This small molecule binds to this protein.
Small molecule (SMILES): CC(=O)N[C@@H]1[C@@H](O)[C@H](O)[C@@H](CO)O[C@H]1O

Sequence of chain 1.Z:
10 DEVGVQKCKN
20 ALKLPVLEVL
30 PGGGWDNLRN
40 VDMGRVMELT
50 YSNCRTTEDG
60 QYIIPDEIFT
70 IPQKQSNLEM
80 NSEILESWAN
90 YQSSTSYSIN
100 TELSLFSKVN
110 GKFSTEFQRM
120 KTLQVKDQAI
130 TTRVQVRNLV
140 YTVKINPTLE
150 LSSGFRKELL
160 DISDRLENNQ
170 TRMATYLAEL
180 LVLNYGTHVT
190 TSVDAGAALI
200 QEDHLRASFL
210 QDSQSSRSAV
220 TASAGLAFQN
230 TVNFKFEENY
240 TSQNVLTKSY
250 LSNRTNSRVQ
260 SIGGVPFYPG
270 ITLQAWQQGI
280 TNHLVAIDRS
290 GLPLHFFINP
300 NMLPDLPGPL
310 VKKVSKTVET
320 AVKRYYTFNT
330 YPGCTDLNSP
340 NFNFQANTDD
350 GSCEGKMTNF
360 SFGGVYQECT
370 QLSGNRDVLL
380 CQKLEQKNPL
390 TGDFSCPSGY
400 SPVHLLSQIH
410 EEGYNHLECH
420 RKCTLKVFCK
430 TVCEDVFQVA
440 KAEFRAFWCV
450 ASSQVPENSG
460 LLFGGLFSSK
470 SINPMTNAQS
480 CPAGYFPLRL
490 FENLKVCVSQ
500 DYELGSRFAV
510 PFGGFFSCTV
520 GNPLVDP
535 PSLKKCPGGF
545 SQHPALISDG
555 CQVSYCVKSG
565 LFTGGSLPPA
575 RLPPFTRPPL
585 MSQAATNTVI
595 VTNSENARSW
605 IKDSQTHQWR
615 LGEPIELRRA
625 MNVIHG

Sequence of chain 1.Y:
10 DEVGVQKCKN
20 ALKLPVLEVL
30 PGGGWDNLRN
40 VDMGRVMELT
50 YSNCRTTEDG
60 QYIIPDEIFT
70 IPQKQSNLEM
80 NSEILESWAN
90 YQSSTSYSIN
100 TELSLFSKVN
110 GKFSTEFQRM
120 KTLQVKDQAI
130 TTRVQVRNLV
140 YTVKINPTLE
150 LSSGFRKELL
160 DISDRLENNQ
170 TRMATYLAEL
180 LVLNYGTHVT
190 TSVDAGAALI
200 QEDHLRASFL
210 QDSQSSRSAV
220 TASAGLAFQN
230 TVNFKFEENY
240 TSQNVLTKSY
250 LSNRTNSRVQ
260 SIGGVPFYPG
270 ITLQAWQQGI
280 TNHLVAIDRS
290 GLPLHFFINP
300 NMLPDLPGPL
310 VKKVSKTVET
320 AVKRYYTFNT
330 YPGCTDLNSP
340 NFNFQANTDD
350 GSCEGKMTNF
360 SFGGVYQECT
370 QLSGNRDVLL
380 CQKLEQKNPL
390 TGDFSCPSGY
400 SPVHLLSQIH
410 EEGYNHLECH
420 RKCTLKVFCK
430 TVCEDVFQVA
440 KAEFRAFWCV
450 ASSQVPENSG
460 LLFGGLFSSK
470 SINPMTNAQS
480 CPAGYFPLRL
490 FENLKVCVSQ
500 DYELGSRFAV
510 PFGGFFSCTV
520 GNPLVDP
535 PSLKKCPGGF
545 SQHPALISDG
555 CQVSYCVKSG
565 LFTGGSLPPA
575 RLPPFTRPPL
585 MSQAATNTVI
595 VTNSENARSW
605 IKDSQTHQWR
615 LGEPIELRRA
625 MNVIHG

Binding-site contacts:
Ligand atom O5 contacts residue ASN168 of chain 1.Z at 2.4 Å (h-bond).
Ligand atom C8 contacts residue ASP434 of chain 1.Y at 4.0 Å.
Ligand atom C7 contacts residue ASN168 of chain 1.Z at 3.2 Å.
Ligand atom C8 contacts residue LEU416 of chain 1.Y at 4.0 Å (hydrophobic).
Ligand atom C1 contacts residue ASN168 of chain 1.Z at 1.4 Å.
Ligand atom N2 contacts residue LEU416 of chain 1.Y at 4.2 Å.
Ligand atom N2 contacts residue ASN168 of chain 1.Z at 2.9 Å (h-bond).
Ligand atom C4 contacts residue ASN168 of chain 1.Z at 4.2 Å.
Ligand atom C5 contacts residue ASN168 of chain 1.Z at 3.7 Å.
Ligand atom C7 contacts residue LEU416 of chain 1.Y at 3.9 Å (hydrophobic).
Ligand atom C2 contacts residue ASN168 of chain 1.Z at 2.5 Å.
Ligand atom O7 contacts residue LEU416 of chain 1.Y at 3.9 Å.
Ligand atom C8 contacts residue ASN168 of chain 1.Z at 4.4 Å.
Ligand atom C3 contacts residue ASN168 of chain 1.Z at 3.8 Å.
Ligand atom O3 contacts residue LEU416 of chain 1.Y at 3.9 Å.
Ligand atom O7 contacts residue ASN168 of chain 1.Z at 3.1 Å (h-bond).